Sequence of chain 18.A:
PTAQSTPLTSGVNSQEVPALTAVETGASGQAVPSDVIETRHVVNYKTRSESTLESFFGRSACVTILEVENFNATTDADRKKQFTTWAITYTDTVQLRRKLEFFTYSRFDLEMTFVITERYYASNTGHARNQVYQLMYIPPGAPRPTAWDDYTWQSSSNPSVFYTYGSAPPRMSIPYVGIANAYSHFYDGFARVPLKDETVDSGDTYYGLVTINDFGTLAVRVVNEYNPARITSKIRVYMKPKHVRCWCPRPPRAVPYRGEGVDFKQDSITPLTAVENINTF

Binding-site contacts:
Ligand atom O10 contacts residue TYR250 of chain 18.A at 2.7 Å (h-bond).
Ligand atom O1A contacts residue PRO252 of chain 18.A at 3.3 Å.
Ligand atom C10 contacts residue TYR250 of chain 18.A at 3.5 Å (hydrophobic).
Ligand atom N5 contacts residue TYR250 of chain 18.A at 4.4 Å.
Ligand atom C6 contacts residue TYR145 of chain 19.A at 3.4 Å (hydrophobic).
Ligand atom O1B contacts residue ASN148 of chain 19.A at 4.3 Å.
Ligand atom C4 contacts residue TYR145 of chain 19.A at 3.6 Å (hydrophobic).
Ligand atom C11 contacts residue TYR250 of chain 18.A at 3.7 Å (hydrophobic).
Ligand atom C7 contacts residue TYR145 of chain 19.A at 3.8 Å (hydrophobic).
Ligand atom O8 contacts residue ALA146 of chain 19.A at 3.3 Å.
Ligand atom O4 contacts residue PRO252 of chain 18.A at 3.8 Å.
Ligand atom C8 contacts residue ALA146 of chain 19.A at 4.4 Å (hydrophobic).
Ligand atom C5 contacts residue TYR145 of chain 19.A at 3.3 Å (hydrophobic).
Ligand atom O1A contacts residue ALA146 of chain 19.A at 4.2 Å.
Ligand atom C1 contacts residue SER147 of chain 19.A at 3.6 Å.
Ligand atom C1 contacts residue PRO252 of chain 18.A at 4.1 Å (hydrophobic).
Ligand atom C10 contacts residue TYR145 of chain 19.A at 3.6 Å (hydrophobic).
Ligand atom O1B contacts residue SER147 of chain 19.A at 3.1 Å (h-bond).
Ligand atom N5 contacts residue TYR145 of chain 19.A at 2.6 Å (h-bond).
Ligand atom C4 contacts residue PRO252 of chain 18.A at 3.8 Å (hydrophobic).
Ligand atom O4 contacts residue TYR145 of chain 19.A at 4.2 Å.
Ligand atom O4 contacts residue ASN251 of chain 18.A at 4.2 Å.
Ligand atom C6 contacts residue ALA146 of chain 19.A at 4.2 Å (hydrophobic).
Ligand atom C11 contacts residue TYR145 of chain 19.A at 3.7 Å (hydrophobic).
Ligand atom C9 contacts residue TYR145 of chain 19.A at 4.2 Å (hydrophobic).
Ligand atom C11 contacts residue ARG143 of chain 19.A at 4.0 Å.
Ligand atom C3 contacts residue PRO252 of chain 18.A at 3.9 Å (hydrophobic).
Ligand atom O1A contacts residue SER147 of chain 19.A at 2.8 Å (h-bond).
Ligand atom O4 contacts residue TYR250 of chain 18.A at 3.4 Å.
Ligand atom O1B contacts residue ALA146 of chain 19.A at 3.2 Å.
Ligand atom C1 contacts residue ALA146 of chain 19.A at 3.9 Å (hydrophobic).

This small molecule binds to this protein.
Small molecule (SMILES): CC(=O)N[C@H]1[C@H]([C@H](O)[C@H](O)CO)O[C@@](O)(C(=O)O)C[C@@H]1O

Sequence of chain 19.A:
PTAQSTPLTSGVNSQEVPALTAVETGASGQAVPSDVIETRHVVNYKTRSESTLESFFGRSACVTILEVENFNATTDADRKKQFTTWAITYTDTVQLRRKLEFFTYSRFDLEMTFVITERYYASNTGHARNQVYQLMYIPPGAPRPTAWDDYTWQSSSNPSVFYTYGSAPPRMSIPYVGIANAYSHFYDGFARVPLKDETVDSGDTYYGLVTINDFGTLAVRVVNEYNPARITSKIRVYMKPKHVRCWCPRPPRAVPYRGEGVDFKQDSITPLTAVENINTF